Sequence of chain 14.A:
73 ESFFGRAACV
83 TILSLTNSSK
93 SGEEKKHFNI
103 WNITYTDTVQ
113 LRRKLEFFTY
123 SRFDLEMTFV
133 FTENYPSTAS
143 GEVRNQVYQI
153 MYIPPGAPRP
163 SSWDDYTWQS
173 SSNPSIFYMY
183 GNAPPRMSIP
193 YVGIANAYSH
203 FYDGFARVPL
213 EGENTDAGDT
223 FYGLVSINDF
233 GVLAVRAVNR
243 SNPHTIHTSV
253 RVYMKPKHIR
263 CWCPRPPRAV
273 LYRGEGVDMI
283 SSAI

Binding-site contacts:
Ligand atom CZ contacts residue LEU87 of chain 14.A at 4.2 Å (hydrophobic).
Ligand atom N contacts residue SER86 of chain 14.A at 4.0 Å.
Ligand atom CZ contacts residue SER86 of chain 14.A at 3.2 Å.
Ligand atom NH2 contacts residue LYS97 of chain 14.A at 3.6 Å (salt-bridge).
Ligand atom NE contacts residue SER86 of chain 14.A at 3.6 Å.
Ligand atom NH2 contacts residue LEU87 of chain 14.A at 3.9 Å.
Ligand atom O contacts residue THR88 of chain 14.A at 3.7 Å.
Ligand atom O contacts residue LYS234 of chain 13.C at 3.4 Å.
Ligand atom CD contacts residue ASN101 of chain 14.A at 3.2 Å.
Ligand atom CA contacts residue SER233 of chain 13.C at 3.6 Å.
Ligand atom O contacts residue LYS98 of chain 14.A at 3.8 Å.
Ligand atom NH1 contacts residue LYS98 of chain 14.A at 3.7 Å.
Ligand atom NH1 contacts residue LEU87 of chain 14.A at 3.9 Å.
Ligand atom NH1 contacts residue THR88 of chain 14.A at 3.8 Å.
Ligand atom N contacts residue SER233 of chain 13.C at 3.0 Å (h-bond).
Ligand atom CB contacts residue SER86 of chain 14.A at 3.9 Å.
Ligand atom C contacts residue LYS234 of chain 13.C at 3.0 Å.
Ligand atom NH1 contacts residue SER86 of chain 14.A at 3.4 Å (h-bond).
Ligand atom N contacts residue LYS234 of chain 13.C at 1.5 Å.
Ligand atom O contacts residue SER86 of chain 14.A at 2.8 Å (h-bond).
Ligand atom CA contacts residue SER86 of chain 14.A at 4.0 Å.
Ligand atom NE contacts residue ASN101 of chain 14.A at 3.0 Å (h-bond).
Ligand atom CG contacts residue SER86 of chain 14.A at 4.2 Å.
Ligand atom NH2 contacts residue ASN101 of chain 14.A at 3.7 Å.
Ligand atom CD contacts residue SER86 of chain 14.A at 3.5 Å.
Ligand atom N contacts residue LYS234 of chain 13.C at 3.6 Å.
Ligand atom CD1 contacts residue ILE84 of chain 14.A at 4.0 Å (hydrophobic).
Ligand atom NH2 contacts residue SER86 of chain 14.A at 3.5 Å (h-bond).
Ligand atom NH2 contacts residue PHE100 of chain 14.A at 2.8 Å (h-bond).
Ligand atom CD2 contacts residue ILE84 of chain 14.A at 3.9 Å (hydrophobic).
Ligand atom C contacts residue THR88 of chain 14.A at 4.2 Å.
Ligand atom NH2 contacts residue LYS98 of chain 14.A at 2.7 Å (salt-bridge).
Ligand atom CB contacts residue LYS234 of chain 13.C at 3.9 Å.
Ligand atom CZ contacts residue PHE100 of chain 14.A at 4.1 Å (hydrophobic).
Ligand atom CZ contacts residue LYS98 of chain 14.A at 3.7 Å.
Ligand atom CB contacts residue SER233 of chain 13.C at 4.1 Å.
Ligand atom CA contacts residue LYS234 of chain 13.C at 2.5 Å.
Ligand atom CZ contacts residue ASN101 of chain 14.A at 3.7 Å.
Ligand atom C contacts residue SER86 of chain 14.A at 3.6 Å.
Ligand atom C contacts residue LYS98 of chain 14.A at 3.7 Å.

This protein binds this small molecule.
Small molecule (SMILES): CC[C@H](C)[C@H](NC(=O)[C@@H](N)CC(C)C)C(=O)NCC(=O)N[C@@H](CCCN=C(N)N)C(=O)N[C@H](C=O)[C@@H](C)O

Sequence of chain 13.C:
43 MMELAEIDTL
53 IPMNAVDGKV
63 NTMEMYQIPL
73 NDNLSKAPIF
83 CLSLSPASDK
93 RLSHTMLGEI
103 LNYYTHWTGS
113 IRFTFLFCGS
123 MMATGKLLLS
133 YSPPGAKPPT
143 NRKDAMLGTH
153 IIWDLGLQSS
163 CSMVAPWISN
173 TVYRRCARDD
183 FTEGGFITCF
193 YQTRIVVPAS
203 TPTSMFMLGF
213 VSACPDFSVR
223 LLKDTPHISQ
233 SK